Binding-site contacts:
Ligand atom O7 contacts residue ASN66 of chain 56.G at 4.3 Å.
Ligand atom C5 contacts residue ASN66 of chain 56.G at 3.5 Å.
Ligand atom C8 contacts residue PRO64 of chain 56.G at 3.4 Å (hydrophobic).
Ligand atom N2 contacts residue ASN66 of chain 56.G at 2.8 Å (h-bond).
Ligand atom C1 contacts residue ASN66 of chain 56.G at 1.4 Å.
Ligand atom O7 contacts residue PRO64 of chain 56.G at 3.9 Å.
Ligand atom N2 contacts residue PRO64 of chain 56.G at 4.3 Å.
Ligand atom C8 contacts residue GLN87 of chain 56.G at 4.5 Å.
Ligand atom N2 contacts residue ILE65 of chain 56.G at 4.4 Å.
Ligand atom C7 contacts residue PRO64 of chain 56.G at 3.8 Å (hydrophobic).
Ligand atom O5 contacts residue ASN66 of chain 56.G at 2.2 Å (h-bond).
Ligand atom C4 contacts residue ASN66 of chain 56.G at 4.0 Å.
Ligand atom C7 contacts residue ASN66 of chain 56.G at 4.0 Å.
Ligand atom C2 contacts residue ASN66 of chain 56.G at 2.2 Å.
Ligand atom C3 contacts residue ASN66 of chain 56.G at 3.6 Å.

This small molecule binds to this protein.
Small molecule (SMILES): CC(=O)N[C@H]1[C@H](O[C@H]2[C@H](O)[C@@H](NC(C)=O)CO[C@@H]2CO[C@@H]2O[C@@H](C)[C@@H](O)[C@@H](O)[C@@H]2O)O[C@H](CO)[C@@H](O[C@@H]2O[C@H](CO)[C@@H](O)[C@H](O)[C@@H]2O)[C@@H]1O

Sequence of chain 56.G:
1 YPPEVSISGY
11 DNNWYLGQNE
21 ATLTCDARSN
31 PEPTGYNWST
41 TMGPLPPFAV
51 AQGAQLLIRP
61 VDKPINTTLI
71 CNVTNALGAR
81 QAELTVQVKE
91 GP